Binding-site contacts:
Ligand atom C36 contacts residue HIS227 of chain 17.B at 3.4 Å.
Ligand atom C41 contacts residue VAL23 of chain 17.B at 3.2 Å (hydrophobic).
Ligand atom C39 contacts residue SER234 of chain 17.B at 3.9 Å.
Ligand atom O08 contacts residue ARG276 of chain 17.B at 3.6 Å.
Ligand atom C44 contacts residue GLY360 of chain 17.B at 4.0 Å.
Ligand atom C27 contacts residue GLY360 of chain 17.B at 4.0 Å.
Ligand atom C40 contacts residue SER234 of chain 17.B at 2.9 Å.
Ligand atom O12 contacts residue GLY360 of chain 17.B at 3.4 Å (h-bond).
Ligand atom O06 contacts residue LEU215 of chain 17.B at 3.6 Å.
Ligand atom O06 contacts residue LEU273 of chain 17.B at 3.4 Å.
Ligand atom C07 contacts residue HIS227 of chain 17.B at 2.7 Å.
Ligand atom C08 contacts residue HIS227 of chain 17.B at 3.3 Å.
Ligand atom O06 contacts residue PRO272 of chain 17.B at 3.8 Å.
Ligand atom C19 contacts residue THR274 of chain 17.B at 3.3 Å.
Ligand atom O14 contacts residue HIS227 of chain 17.B at 2.2 Å (h-bond).
Ligand atom C14 contacts residue LEU215 of chain 17.B at 3.9 Å (hydrophobic).
Ligand atom C33 contacts residue ASP26 of chain 17.B at 3.9 Å.
Ligand atom C08 contacts residue LEU228 of chain 17.B at 3.3 Å (hydrophobic).
Ligand atom C41 contacts residue SER234 of chain 17.B at 3.6 Å.
Ligand atom C07 contacts residue ASP224 of chain 17.B at 3.5 Å.
Ligand atom C09 contacts residue LEU228 of chain 17.B at 4.1 Å (hydrophobic).
Ligand atom C44 contacts residue LEU361 of chain 17.B at 4.0 Å (hydrophobic).
Ligand atom O06 contacts residue THR274 of chain 17.B at 3.2 Å (h-bond).
Ligand atom O13 contacts residue PRO358 of chain 17.B at 3.5 Å.
Ligand atom C14 contacts residue THR274 of chain 17.B at 4.0 Å.
Ligand atom C07 contacts residue LEU228 of chain 17.B at 4.0 Å (hydrophobic).
Ligand atom C09 contacts residue HIS227 of chain 17.B at 3.9 Å.
Ligand atom C30 contacts residue HIS227 of chain 17.B at 3.1 Å.
Ligand atom C06 contacts residue HIS227 of chain 17.B at 2.8 Å.
Ligand atom O13 contacts residue GLY360 of chain 17.B at 3.6 Å (h-bond).
Ligand atom O07 contacts residue THR274 of chain 17.B at 3.7 Å.
Ligand atom C16 contacts residue THR274 of chain 17.B at 3.6 Å.
Ligand atom C42 contacts residue VAL23 of chain 17.B at 3.5 Å (hydrophobic).
Ligand atom C04 contacts residue HIS227 of chain 17.B at 4.0 Å.
Ligand atom O13 contacts residue ARG359 of chain 17.B at 3.4 Å (salt-bridge).
Ligand atom C05 contacts residue HIS227 of chain 17.B at 3.5 Å.
Ligand atom C15 contacts residue PRO272 of chain 17.B at 3.6 Å (hydrophobic).
Ligand atom C06 contacts residue ASP224 of chain 17.B at 3.6 Å.
Ligand atom C16 contacts residue PRO272 of chain 17.B at 4.0 Å (hydrophobic).
Ligand atom C31 contacts residue HIS227 of chain 17.B at 3.4 Å.

Sequence of chain 17.B:
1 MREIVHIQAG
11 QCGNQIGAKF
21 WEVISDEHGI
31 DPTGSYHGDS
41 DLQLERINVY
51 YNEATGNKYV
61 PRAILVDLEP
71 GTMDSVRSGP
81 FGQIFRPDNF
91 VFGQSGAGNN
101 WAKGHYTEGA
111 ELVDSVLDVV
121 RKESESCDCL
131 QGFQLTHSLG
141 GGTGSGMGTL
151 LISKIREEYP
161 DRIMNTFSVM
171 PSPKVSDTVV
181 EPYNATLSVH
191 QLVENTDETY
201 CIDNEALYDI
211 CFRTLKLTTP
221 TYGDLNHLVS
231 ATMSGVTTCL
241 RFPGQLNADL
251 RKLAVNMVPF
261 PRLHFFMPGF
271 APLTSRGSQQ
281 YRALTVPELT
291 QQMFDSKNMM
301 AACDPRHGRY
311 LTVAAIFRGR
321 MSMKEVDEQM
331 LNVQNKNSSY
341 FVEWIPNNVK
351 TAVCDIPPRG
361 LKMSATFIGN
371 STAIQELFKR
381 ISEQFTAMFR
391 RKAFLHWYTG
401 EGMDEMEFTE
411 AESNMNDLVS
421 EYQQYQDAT

A protein and the small-molecule ligand that binds it are described below.
Small molecule (SMILES): CC(=O)O[C@H]1C(=O)[C@@]2(C)[C@H]([C@H](OC(=O)c3ccccc3)[C@]3(O)C[C@H](OC(=O)[C@H](O)[C@@H](NC(=O)c4ccccc4)c4ccccc4)C(C)=C1C3(C)C)[C@]1(OC(C)=O)CO[C@@H]1C[C@@H]2O